Sequence of chain 1.A:
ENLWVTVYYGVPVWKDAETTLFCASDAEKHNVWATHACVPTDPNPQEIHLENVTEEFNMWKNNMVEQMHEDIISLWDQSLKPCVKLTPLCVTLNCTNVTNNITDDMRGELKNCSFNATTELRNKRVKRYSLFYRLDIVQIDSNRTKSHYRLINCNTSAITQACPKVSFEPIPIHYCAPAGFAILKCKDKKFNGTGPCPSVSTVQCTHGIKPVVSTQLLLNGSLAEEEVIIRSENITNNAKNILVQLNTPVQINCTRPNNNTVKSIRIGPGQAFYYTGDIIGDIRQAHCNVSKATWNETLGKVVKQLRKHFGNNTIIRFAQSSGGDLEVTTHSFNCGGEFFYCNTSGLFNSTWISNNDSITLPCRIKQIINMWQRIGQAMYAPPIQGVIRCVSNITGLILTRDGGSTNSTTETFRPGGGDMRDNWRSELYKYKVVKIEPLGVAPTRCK

The small molecule below binds the protein below.
Small molecule (SMILES): CC(=O)N[C@H]1[C@H](O[C@H]2[C@H](O)[C@@H](NC(C)=O)CO[C@@H]2CO)O[C@H](CO)[C@@H](O)[C@@H]1O

Binding-site contacts:
Ligand atom C8 contacts residue ASN192 of chain 1.A at 3.6 Å.
Ligand atom O7 contacts residue ARG187 of chain 1.A at 3.1 Å.
Ligand atom C7 contacts residue VAL175 of chain 1.A at 3.8 Å (hydrophobic).
Ligand atom O5 contacts residue ASN192 of chain 1.A at 2.5 Å (h-bond).
Ligand atom C8 contacts residue ARG187 of chain 1.A at 3.7 Å.
Ligand atom C4 contacts residue ASN192 of chain 1.A at 4.4 Å.
Ligand atom C8 contacts residue LEU188 of chain 1.A at 3.4 Å (hydrophobic).
Ligand atom C3 contacts residue ASN192 of chain 1.A at 3.9 Å.
Ligand atom C8 contacts residue ILE189 of chain 1.A at 3.3 Å (hydrophobic).
Ligand atom C7 contacts residue ARG187 of chain 1.A at 3.9 Å.
Ligand atom C8 contacts residue VAL175 of chain 1.A at 3.8 Å (hydrophobic).
Ligand atom O7 contacts residue ASN192 of chain 1.A at 4.4 Å.
Ligand atom C1 contacts residue ASN192 of chain 1.A at 1.5 Å.
Ligand atom C2 contacts residue ASN192 of chain 1.A at 2.6 Å.
Ligand atom C7 contacts residue ASN192 of chain 1.A at 3.6 Å.
Ligand atom C5 contacts residue ASN192 of chain 1.A at 3.8 Å.
Ligand atom N2 contacts residue ASN192 of chain 1.A at 3.0 Å (h-bond).
Ligand atom O7 contacts residue VAL175 of chain 1.A at 3.4 Å.